Sequence of chain 1.B:
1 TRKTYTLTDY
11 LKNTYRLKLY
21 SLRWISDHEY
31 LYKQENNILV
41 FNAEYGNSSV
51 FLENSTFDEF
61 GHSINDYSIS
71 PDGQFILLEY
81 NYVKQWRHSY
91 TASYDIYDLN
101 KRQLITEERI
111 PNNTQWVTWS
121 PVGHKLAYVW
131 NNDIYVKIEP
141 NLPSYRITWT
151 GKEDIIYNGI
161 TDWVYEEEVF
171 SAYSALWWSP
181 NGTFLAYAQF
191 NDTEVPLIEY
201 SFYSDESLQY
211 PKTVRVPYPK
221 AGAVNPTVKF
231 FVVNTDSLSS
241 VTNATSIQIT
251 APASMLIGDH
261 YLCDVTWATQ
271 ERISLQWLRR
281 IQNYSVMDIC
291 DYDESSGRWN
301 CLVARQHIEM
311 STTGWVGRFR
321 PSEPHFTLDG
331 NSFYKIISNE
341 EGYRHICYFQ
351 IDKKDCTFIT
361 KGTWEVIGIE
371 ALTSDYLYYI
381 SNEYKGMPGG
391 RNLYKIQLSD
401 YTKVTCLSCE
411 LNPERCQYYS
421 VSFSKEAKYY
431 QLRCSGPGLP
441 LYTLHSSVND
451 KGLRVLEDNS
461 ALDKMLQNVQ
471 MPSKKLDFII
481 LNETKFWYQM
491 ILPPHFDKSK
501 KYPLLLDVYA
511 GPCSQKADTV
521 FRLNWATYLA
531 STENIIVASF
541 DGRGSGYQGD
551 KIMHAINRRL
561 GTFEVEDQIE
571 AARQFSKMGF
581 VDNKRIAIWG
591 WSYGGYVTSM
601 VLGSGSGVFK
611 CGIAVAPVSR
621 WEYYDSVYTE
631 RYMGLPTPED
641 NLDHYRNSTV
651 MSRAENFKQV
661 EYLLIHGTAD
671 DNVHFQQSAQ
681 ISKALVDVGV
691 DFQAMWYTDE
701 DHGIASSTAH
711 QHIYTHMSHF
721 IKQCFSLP

Binding-site contacts:
Ligand atom C7 contacts residue THR150 of chain 1.B at 4.3 Å.
Ligand atom C8 contacts residue TRP149 of chain 1.B at 3.5 Å (hydrophobic).
Ligand atom C8 contacts residue ASN243 of chain 1.B at 4.4 Å.
Ligand atom C1 contacts residue TRP149 of chain 1.B at 3.6 Å (hydrophobic).
Ligand atom N2 contacts residue ASN243 of chain 1.B at 2.9 Å (h-bond).
Ligand atom C3 contacts residue ASN243 of chain 1.B at 3.7 Å.
Ligand atom N2 contacts residue TRP149 of chain 1.B at 3.5 Å.
Ligand atom C2 contacts residue TRP149 of chain 1.B at 4.0 Å (hydrophobic).
Ligand atom C5 contacts residue ASN243 of chain 1.B at 3.6 Å.
Ligand atom O7 contacts residue ASN243 of chain 1.B at 3.3 Å (h-bond).
Ligand atom C7 contacts residue TRP149 of chain 1.B at 4.0 Å (hydrophobic).
Ligand atom C7 contacts residue ASN243 of chain 1.B at 3.2 Å.
Ligand atom O3 contacts residue TRP149 of chain 1.B at 4.1 Å.
Ligand atom C2 contacts residue ASN243 of chain 1.B at 2.4 Å.
Ligand atom C3 contacts residue TRP149 of chain 1.B at 3.8 Å (hydrophobic).
Ligand atom C1 contacts residue ASN243 of chain 1.B at 1.4 Å.
Ligand atom C4 contacts residue ASN243 of chain 1.B at 4.1 Å.
Ligand atom O5 contacts residue ASN243 of chain 1.B at 2.3 Å (h-bond).
Ligand atom O7 contacts residue THR150 of chain 1.B at 3.3 Å.

The protein below binds the small molecule below.
Small molecule (SMILES): CC(=O)N[C@H]1[C@H](O[C@H]2[C@H](O)[C@@H](NC(C)=O)CO[C@@H]2CO)O[C@H](CO)[C@@H](O)[C@@H]1O